This small molecule binds to this protein.
Small molecule (SMILES): Cc1onc(O)c1C[C@H](N)C(=O)O

Binding-site contacts:
Ligand atom C contacts residue ARG96 of chain 2.B at 3.5 Å.
Ligand atom N contacts residue GLU193 of chain 2.B at 2.6 Å (salt-bridge).
Ligand atom OE2 contacts residue MET196 of chain 2.B at 3.5 Å.
Ligand atom N contacts residue THR91 of chain 2.B at 2.8 Å (h-bond).
Ligand atom OT1 contacts residue GLY141 of chain 2.B at 3.2 Å.
Ligand atom OE2 contacts residue GLU193 of chain 2.B at 3.5 Å (salt-bridge).
Ligand atom CD2 contacts residue GLU193 of chain 2.B at 3.2 Å.
Ligand atom CE2 contacts residue TYR61 of chain 2.B at 3.1 Å (hydrophobic).
Ligand atom C contacts residue THR91 of chain 2.B at 3.8 Å.
Ligand atom NE1 contacts residue GLU193 of chain 2.B at 3.1 Å (salt-bridge).
Ligand atom OT2 contacts residue PRO89 of chain 2.B at 3.9 Å.
Ligand atom CB contacts residue TYR61 of chain 2.B at 3.7 Å (hydrophobic).
Ligand atom CD1 contacts residue THR143 of chain 2.B at 3.8 Å.
Ligand atom OT2 contacts residue ARG96 of chain 2.B at 2.7 Å (salt-bridge).
Ligand atom CE2 contacts residue GLU13 of chain 2.B at 4.0 Å.
Ligand atom OT2 contacts residue THR91 of chain 2.B at 3.0 Å (h-bond).
Ligand atom CG contacts residue LEU138 of chain 2.B at 4.0 Å (hydrophobic).
Ligand atom N contacts residue TYR220 of chain 2.B at 3.6 Å.
Ligand atom OT1 contacts residue TYR61 of chain 2.B at 3.5 Å.
Ligand atom CG contacts residue GLU193 of chain 2.B at 3.3 Å.
Ligand atom CD1 contacts residue GLU193 of chain 2.B at 3.7 Å.
Ligand atom N contacts residue PRO89 of chain 2.B at 3.0 Å (h-bond).
Ligand atom CA contacts residue GLU193 of chain 2.B at 3.5 Å.
Ligand atom CA contacts residue THR91 of chain 2.B at 3.5 Å.
Ligand atom OT2 contacts residue LEU90 of chain 2.B at 3.7 Å.
Ligand atom C contacts residue TYR61 of chain 2.B at 3.7 Å (hydrophobic).
Ligand atom OT1 contacts residue ARG96 of chain 2.B at 2.9 Å (salt-bridge).
Ligand atom CE2 contacts residue GLU193 of chain 2.B at 3.6 Å.
Ligand atom NE1 contacts residue LEU192 of chain 2.B at 3.7 Å.
Ligand atom C contacts residue SER142 of chain 2.B at 3.4 Å.
Ligand atom CE2 contacts residue MET196 of chain 2.B at 3.9 Å (hydrophobic).
Ligand atom OT2 contacts residue SER142 of chain 2.B at 4.0 Å.
Ligand atom CE2 contacts residue PRO89 of chain 2.B at 4.0 Å (hydrophobic).
Ligand atom CA contacts residue SER142 of chain 2.B at 3.5 Å.
Ligand atom OT2 contacts residue TYR61 of chain 2.B at 3.7 Å.
Ligand atom CB contacts residue GLU193 of chain 2.B at 4.0 Å.
Ligand atom OE1 contacts residue THR143 of chain 2.B at 2.8 Å (h-bond).
Ligand atom CE2 contacts residue TYR220 of chain 2.B at 4.0 Å (hydrophobic).
Ligand atom CB contacts residue LEU138 of chain 2.B at 3.8 Å (hydrophobic).
Ligand atom OT1 contacts residue SER142 of chain 2.B at 2.9 Å (h-bond).

Sequence of chain 2.B:
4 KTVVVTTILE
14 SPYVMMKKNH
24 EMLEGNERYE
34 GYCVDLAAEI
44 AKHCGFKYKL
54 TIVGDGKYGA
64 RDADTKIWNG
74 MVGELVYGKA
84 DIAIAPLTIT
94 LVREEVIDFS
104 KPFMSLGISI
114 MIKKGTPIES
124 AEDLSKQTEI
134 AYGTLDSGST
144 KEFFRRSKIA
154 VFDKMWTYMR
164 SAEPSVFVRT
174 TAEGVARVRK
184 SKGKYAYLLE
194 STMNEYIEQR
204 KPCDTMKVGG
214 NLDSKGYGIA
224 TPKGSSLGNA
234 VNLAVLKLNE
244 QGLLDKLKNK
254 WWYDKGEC